Sequence of chain 1.A:
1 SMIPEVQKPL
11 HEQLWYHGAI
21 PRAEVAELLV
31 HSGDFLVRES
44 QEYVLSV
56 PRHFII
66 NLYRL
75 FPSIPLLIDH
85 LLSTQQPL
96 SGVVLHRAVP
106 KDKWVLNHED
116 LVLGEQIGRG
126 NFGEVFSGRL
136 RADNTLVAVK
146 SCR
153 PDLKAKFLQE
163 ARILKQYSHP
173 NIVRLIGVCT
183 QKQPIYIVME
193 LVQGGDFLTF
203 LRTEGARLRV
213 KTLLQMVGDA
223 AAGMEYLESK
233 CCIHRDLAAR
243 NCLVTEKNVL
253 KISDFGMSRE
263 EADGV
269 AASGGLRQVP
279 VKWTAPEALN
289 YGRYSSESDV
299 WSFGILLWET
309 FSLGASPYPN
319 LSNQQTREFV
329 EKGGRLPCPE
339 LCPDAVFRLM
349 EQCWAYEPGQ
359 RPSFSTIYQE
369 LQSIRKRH

The small molecule below binds the protein below.
Small molecule (SMILES): CN[C@@H]1C[C@H]2O[C@@](C)([C@@H]1OC)n1c3ccccc3c3c4c(c5c6ccccc6n2c5c31)C(=O)NC4

Binding-site contacts:
Ligand atom C1 contacts residue GLU114 of chain 1.A at 3.7 Å.
Ligand atom C27 contacts residue ASP115 of chain 1.A at 4.1 Å.
Ligand atom O6 contacts residue GLU114 of chain 1.A at 3.4 Å.
Ligand atom C4 contacts residue GLU114 of chain 1.A at 3.8 Å.
Ligand atom C11 contacts residue ARG136 of chain 1.A at 4.5 Å.
Ligand atom C2 contacts residue GLU114 of chain 1.A at 4.0 Å.
Ligand atom C1 contacts residue HIS11 of chain 1.A at 3.8 Å.
Ligand atom C15 contacts residue ARG136 of chain 1.A at 4.3 Å.
Ligand atom C2 contacts residue HIS11 of chain 1.A at 3.4 Å.
Ligand atom N1 contacts residue ARG136 of chain 1.A at 3.8 Å.
Ligand atom C10 contacts residue GLU114 of chain 1.A at 4.2 Å.
Ligand atom C10 contacts residue ARG136 of chain 1.A at 4.2 Å.
Ligand atom C20 contacts residue GLU114 of chain 1.A at 3.7 Å.
Ligand atom C13 contacts residue ARG136 of chain 1.A at 3.7 Å.
Ligand atom C7 contacts residue GLU114 of chain 1.A at 3.5 Å.
Ligand atom O5 contacts residue GLU114 of chain 1.A at 3.9 Å.
Ligand atom C9 contacts residue ARG136 of chain 1.A at 3.6 Å.
Ligand atom C27 contacts residue GLU114 of chain 1.A at 3.9 Å.
Ligand atom C8 contacts residue GLU114 of chain 1.A at 3.9 Å.
Ligand atom C12 contacts residue ARG136 of chain 1.A at 4.2 Å.
Ligand atom C6 contacts residue GLU114 of chain 1.A at 3.4 Å.
Ligand atom N3 contacts residue GLU114 of chain 1.A at 3.8 Å.
Ligand atom C24 contacts residue GLU114 of chain 1.A at 3.9 Å.
Ligand atom C14 contacts residue ARG136 of chain 1.A at 3.8 Å.
Ligand atom C27 contacts residue ARG136 of chain 1.A at 4.0 Å.
Ligand atom C19 contacts residue GLU114 of chain 1.A at 3.8 Å.
Ligand atom C3 contacts residue GLU114 of chain 1.A at 3.8 Å.
Ligand atom C5 contacts residue GLU114 of chain 1.A at 3.6 Å.
Ligand atom C3 contacts residue HIS11 of chain 1.A at 3.9 Å.
Ligand atom C18 contacts residue GLU114 of chain 1.A at 4.4 Å.